Binding-site contacts:
Ligand atom C5 contacts residue TYR245 of chain 2.A at 3.5 Å (hydrophobic).
Ligand atom C6 contacts residue ASN35 of chain 2.A at 3.8 Å.
Ligand atom C3 contacts residue HIS124 of chain 2.A at 3.8 Å.
Ligand atom O2 contacts residue TRP325 of chain 2.A at 3.1 Å (h-bond).
Ligand atom C2 contacts residue TRP325 of chain 2.A at 3.7 Å (hydrophobic).
Ligand atom O3 contacts residue HIS125 of chain 2.A at 3.0 Å.
Ligand atom O3 contacts residue ASN327 of chain 2.A at 3.1 Å (h-bond).
Ligand atom C2 contacts residue GLU292 of chain 2.A at 3.5 Å.
Ligand atom O6 contacts residue GLU335 of chain 2.A at 2.9 Å (salt-bridge).
Ligand atom O5 contacts residue GLU256 of chain 1.A at 2.8 Å (salt-bridge).
Ligand atom O1 contacts residue TRP178 of chain 2.A at 3.8 Å.
Ligand atom O3 contacts residue HIS124 of chain 2.A at 3.0 Å (h-bond).
Ligand atom C2 contacts residue GLU335 of chain 2.A at 3.4 Å.
Ligand atom C3 contacts residue ASN35 of chain 2.A at 3.8 Å.
Ligand atom C3 contacts residue GLU292 of chain 2.A at 3.6 Å.
Ligand atom O4 contacts residue TRP325 of chain 2.A at 3.2 Å (h-bond).
Ligand atom O1 contacts residue GLU256 of chain 1.A at 3.2 Å (salt-bridge).
Ligand atom O2 contacts residue GLU335 of chain 2.A at 2.7 Å (salt-bridge).
Ligand atom O6 contacts residue HIS125 of chain 2.A at 3.5 Å.
Ligand atom O2 contacts residue GLU292 of chain 2.A at 2.6 Å (salt-bridge).
Ligand atom O3 contacts residue TRP325 of chain 2.A at 3.5 Å.
Ligand atom C1 contacts residue GLU292 of chain 2.A at 3.2 Å.
Ligand atom C6 contacts residue TRP58 of chain 2.A at 3.6 Å (hydrophobic).
Ligand atom O2 contacts residue ASN327 of chain 2.A at 3.1 Å (h-bond).
Ligand atom O3 contacts residue ASN35 of chain 2.A at 2.9 Å (h-bond).
Ligand atom O2 contacts residue ASN167 of chain 2.A at 2.8 Å (h-bond).
Ligand atom C1 contacts residue GLU256 of chain 1.A at 3.6 Å.
Ligand atom C6 contacts residue GLU335 of chain 2.A at 3.2 Å.
Ligand atom O2 contacts residue HIS124 of chain 2.A at 3.1 Å (h-bond).
Ligand atom C3 contacts residue TRP325 of chain 2.A at 3.6 Å (hydrophobic).
Ligand atom O4 contacts residue TRP58 of chain 2.A at 3.5 Å (h-bond).
Ligand atom C6 contacts residue TYR245 of chain 2.A at 3.9 Å (hydrophobic).
Ligand atom C2 contacts residue ASN35 of chain 2.A at 3.5 Å.
Ligand atom O6 contacts residue GLU256 of chain 1.A at 3.6 Å (salt-bridge).
Ligand atom C5 contacts residue GLU292 of chain 2.A at 3.7 Å.
Ligand atom C4 contacts residue ASN35 of chain 2.A at 3.6 Å.
Ligand atom O5 contacts residue ASN35 of chain 2.A at 3.5 Å (h-bond).
Ligand atom C1 contacts residue GLU335 of chain 2.A at 3.4 Å.
Ligand atom C3 contacts residue GLU335 of chain 2.A at 3.6 Å.
Ligand atom C5 contacts residue TRP58 of chain 2.A at 3.6 Å (hydrophobic).

Sequence of chain 2.A:
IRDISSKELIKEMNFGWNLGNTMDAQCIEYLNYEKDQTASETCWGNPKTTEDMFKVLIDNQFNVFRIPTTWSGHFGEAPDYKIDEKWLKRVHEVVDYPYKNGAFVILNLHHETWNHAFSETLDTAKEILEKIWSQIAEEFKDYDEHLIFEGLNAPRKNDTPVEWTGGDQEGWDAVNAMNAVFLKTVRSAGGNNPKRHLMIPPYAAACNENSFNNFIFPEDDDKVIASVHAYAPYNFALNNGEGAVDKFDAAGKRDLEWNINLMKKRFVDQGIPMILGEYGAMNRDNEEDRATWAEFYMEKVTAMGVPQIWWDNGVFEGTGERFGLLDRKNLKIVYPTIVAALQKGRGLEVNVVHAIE

The protein below binds the small molecule below.
Small molecule (SMILES): OC[C@H]1O[C@@H](O[C@H]2[C@H](O)[C@@H](O)[C@H](O[C@H]3[C@H](O)[C@@H](O)[C@H](O)O[C@@H]3CO)O[C@@H]2CO)[C@H](O)[C@@H](O)[C@@H]1O

Sequence of chain 1.A:
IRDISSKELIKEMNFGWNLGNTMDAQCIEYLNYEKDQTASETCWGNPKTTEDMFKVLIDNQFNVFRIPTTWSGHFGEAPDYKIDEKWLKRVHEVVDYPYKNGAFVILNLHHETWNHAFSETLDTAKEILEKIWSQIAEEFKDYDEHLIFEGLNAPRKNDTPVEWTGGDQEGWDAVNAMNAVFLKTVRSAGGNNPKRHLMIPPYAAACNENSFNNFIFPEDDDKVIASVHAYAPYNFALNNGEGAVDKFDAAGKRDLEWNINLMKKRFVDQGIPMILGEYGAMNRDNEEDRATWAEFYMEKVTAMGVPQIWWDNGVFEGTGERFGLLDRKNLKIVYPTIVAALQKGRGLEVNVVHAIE